Binding-site contacts:
Ligand atom C1 contacts residue ASN276 of chain 1.A at 3.4 Å.
Ligand atom O5 contacts residue LYS275 of chain 1.A at 4.1 Å.
Ligand atom C5 contacts residue ASN276 of chain 1.A at 3.6 Å.
Ligand atom C1 contacts residue LYS275 of chain 1.A at 3.7 Å.
Ligand atom O5 contacts residue ASN276 of chain 1.A at 3.2 Å.
Ligand atom C6 contacts residue ASN276 of chain 1.A at 3.4 Å.
Ligand atom O6 contacts residue ASN276 of chain 1.A at 2.5 Å (h-bond).

Sequence of chain 1.A:
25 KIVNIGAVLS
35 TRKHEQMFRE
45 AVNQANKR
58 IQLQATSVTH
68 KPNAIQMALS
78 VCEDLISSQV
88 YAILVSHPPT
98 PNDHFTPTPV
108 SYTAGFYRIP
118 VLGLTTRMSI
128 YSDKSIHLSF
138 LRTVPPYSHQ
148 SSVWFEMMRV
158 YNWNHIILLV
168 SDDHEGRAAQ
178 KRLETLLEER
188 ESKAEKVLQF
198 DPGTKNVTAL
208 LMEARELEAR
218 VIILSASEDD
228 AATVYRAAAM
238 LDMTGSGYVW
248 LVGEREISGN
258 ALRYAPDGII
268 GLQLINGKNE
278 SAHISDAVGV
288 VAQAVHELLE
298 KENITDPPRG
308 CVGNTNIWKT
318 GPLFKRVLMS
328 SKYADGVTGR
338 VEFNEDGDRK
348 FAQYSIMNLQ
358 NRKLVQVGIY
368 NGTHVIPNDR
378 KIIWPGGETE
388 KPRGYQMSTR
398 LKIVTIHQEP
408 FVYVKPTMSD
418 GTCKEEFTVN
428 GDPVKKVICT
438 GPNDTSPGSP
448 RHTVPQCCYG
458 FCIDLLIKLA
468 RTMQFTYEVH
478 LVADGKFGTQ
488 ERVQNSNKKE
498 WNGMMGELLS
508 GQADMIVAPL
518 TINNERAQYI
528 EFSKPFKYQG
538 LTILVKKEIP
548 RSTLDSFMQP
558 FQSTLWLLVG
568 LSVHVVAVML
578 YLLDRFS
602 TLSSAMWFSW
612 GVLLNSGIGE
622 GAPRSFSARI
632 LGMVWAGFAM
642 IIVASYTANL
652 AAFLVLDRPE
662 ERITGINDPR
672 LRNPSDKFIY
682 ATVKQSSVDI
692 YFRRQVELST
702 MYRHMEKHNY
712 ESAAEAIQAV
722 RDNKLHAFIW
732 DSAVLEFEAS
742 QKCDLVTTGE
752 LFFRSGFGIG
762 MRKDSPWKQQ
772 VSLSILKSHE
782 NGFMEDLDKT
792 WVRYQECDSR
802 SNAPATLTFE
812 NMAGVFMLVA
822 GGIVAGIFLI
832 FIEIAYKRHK

This small molecule binds to this protein.
Small molecule (SMILES): CC(=O)N[C@@H]1[C@@H](O)[C@H](O)[C@@H](CO)O[C@H]1O